Sequence of chain 2.A:
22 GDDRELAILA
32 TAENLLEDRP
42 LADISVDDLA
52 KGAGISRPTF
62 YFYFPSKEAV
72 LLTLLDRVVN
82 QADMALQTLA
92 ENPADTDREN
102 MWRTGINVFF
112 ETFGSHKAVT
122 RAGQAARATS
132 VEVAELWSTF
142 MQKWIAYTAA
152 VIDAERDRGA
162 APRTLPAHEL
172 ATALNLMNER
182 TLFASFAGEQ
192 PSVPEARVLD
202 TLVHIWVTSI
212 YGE

This protein binds this small molecule.
Small molecule (SMILES): CC1CCN(C(=O)NCCc2ccccc2F)CC1

Binding-site contacts:
Ligand atom C4 contacts residue PHE110 of chain 2.A at 3.9 Å (hydrophobic).
Ligand atom C1 contacts residue PHE184 of chain 2.A at 3.6 Å (hydrophobic).
Ligand atom C4 contacts residue ASN179 of chain 2.A at 3.6 Å.
Ligand atom C10 contacts residue TRP103 of chain 2.A at 3.6 Å (hydrophobic).
Ligand atom C9 contacts residue TRP207 of chain 2.A at 3.9 Å (hydrophobic).
Ligand atom C10 contacts residue GLY106 of chain 2.A at 3.7 Å.
Ligand atom C5 contacts residue PHE110 of chain 2.A at 3.7 Å (hydrophobic).
Ligand atom C9 contacts residue ILE107 of chain 2.A at 3.7 Å (hydrophobic).
Ligand atom C14 contacts residue ASN176 of chain 2.A at 3.5 Å.
Ligand atom C8 contacts residue THR149 of chain 2.A at 3.9 Å.
Ligand atom C12 contacts residue TYR148 of chain 2.A at 3.7 Å (hydrophobic).
Ligand atom C1 contacts residue GLU180 of chain 2.A at 3.8 Å.
Ligand atom C10 contacts residue ILE107 of chain 2.A at 3.8 Å (hydrophobic).
Ligand atom N1 contacts residue ASN179 of chain 2.A at 3.8 Å.
Ligand atom C6 contacts residue PHE110 of chain 2.A at 3.8 Å (hydrophobic).
Ligand atom C1 contacts residue TRP138 of chain 2.A at 3.7 Å (hydrophobic).
Ligand atom C7 contacts residue PHE110 of chain 2.A at 3.5 Å (hydrophobic).
Ligand atom C6 contacts residue ASN176 of chain 2.A at 3.8 Å.
Ligand atom C6 contacts residue ASN179 of chain 2.A at 3.8 Å.
Ligand atom C4 contacts residue LEU183 of chain 2.A at 3.7 Å (hydrophobic).
Ligand atom F1 contacts residue TRP145 of chain 2.A at 3.4 Å.
Ligand atom C6 contacts residue TRP207 of chain 2.A at 3.6 Å (hydrophobic).
Ligand atom N2 contacts residue ASN176 of chain 2.A at 3.1 Å (h-bond).
Ligand atom C9 contacts residue GLY106 of chain 2.A at 3.7 Å.
Ligand atom O1 contacts residue PHE110 of chain 2.A at 3.6 Å.
Ligand atom C8 contacts residue TRP207 of chain 2.A at 3.9 Å (hydrophobic).
Ligand atom C4 contacts residue GLU180 of chain 2.A at 3.9 Å.
Ligand atom F1 contacts residue THR149 of chain 2.A at 3.0 Å.
Ligand atom N1 contacts residue PHE110 of chain 2.A at 3.9 Å.
Ligand atom F1 contacts residue TYR148 of chain 2.A at 3.7 Å.
Ligand atom C11 contacts residue TRP103 of chain 2.A at 3.5 Å (hydrophobic).
Ligand atom C15 contacts residue TRP145 of chain 2.A at 3.4 Å (hydrophobic).
Ligand atom C5 contacts residue ASN179 of chain 2.A at 3.6 Å.
Ligand atom C13 contacts residue THR149 of chain 2.A at 3.4 Å.
Ligand atom O1 contacts residue ASN179 of chain 2.A at 2.9 Å (h-bond).
Ligand atom C2 contacts residue GLU180 of chain 2.A at 3.8 Å.
Ligand atom F1 contacts residue LEU87 of chain 2.A at 3.8 Å.
Ligand atom C7 contacts residue TRP207 of chain 2.A at 3.9 Å (hydrophobic).
Ligand atom C7 contacts residue ASN176 of chain 2.A at 3.7 Å.
Ligand atom N2 contacts residue PHE110 of chain 2.A at 3.9 Å.